The protein below binds the small molecule below.
Small molecule (SMILES): Cn1c(SCC(=O)O)nc2c(=O)[nH]c(N)nc21

Sequence of chain 1.A:
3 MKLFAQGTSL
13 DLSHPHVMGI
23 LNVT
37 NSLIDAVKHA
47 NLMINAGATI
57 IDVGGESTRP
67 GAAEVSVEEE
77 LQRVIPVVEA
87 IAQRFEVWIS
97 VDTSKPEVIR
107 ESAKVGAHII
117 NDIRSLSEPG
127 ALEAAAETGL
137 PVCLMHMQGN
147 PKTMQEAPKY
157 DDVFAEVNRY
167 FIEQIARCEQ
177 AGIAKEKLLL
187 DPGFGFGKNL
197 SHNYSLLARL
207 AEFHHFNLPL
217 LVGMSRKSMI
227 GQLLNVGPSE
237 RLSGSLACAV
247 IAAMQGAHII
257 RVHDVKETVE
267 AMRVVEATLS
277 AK

Binding-site contacts:
Ligand atom N12 contacts residue MET141 of chain 1.A at 3.5 Å (h-bond).
Ligand atom C5 contacts residue ASP187 of chain 1.A at 3.3 Å.
Ligand atom N10 contacts residue ASN117 of chain 1.A at 3.1 Å (h-bond).
Ligand atom N11 contacts residue ARG257 of chain 1.A at 3.3 Å.
Ligand atom N13 contacts residue ASP187 of chain 1.A at 2.8 Å (salt-bridge).
Ligand atom C1 contacts residue LYS223 of chain 1.A at 3.9 Å.
Ligand atom C4 contacts residue ASP187 of chain 1.A at 3.8 Å.
Ligand atom O15 contacts residue PHE192 of chain 1.A at 4.0 Å.
Ligand atom N9 contacts residue LYS223 of chain 1.A at 3.4 Å (salt-bridge).
Ligand atom N10 contacts residue ARG257 of chain 1.A at 3.9 Å.
Ligand atom N13 contacts residue ASN117 of chain 1.A at 2.8 Å (h-bond).
Ligand atom N9 contacts residue PHE192 of chain 1.A at 3.4 Å.
Ligand atom C3 contacts residue ARG257 of chain 1.A at 3.3 Å.
Ligand atom N11 contacts residue ILE119 of chain 1.A at 3.9 Å.
Ligand atom O15 contacts residue LYS223 of chain 1.A at 3.0 Å (salt-bridge).
Ligand atom C4 contacts residue MET141 of chain 1.A at 3.8 Å (hydrophobic).
Ligand atom C5 contacts residue ASN117 of chain 1.A at 3.6 Å.
Ligand atom C4 contacts residue PHE192 of chain 1.A at 3.9 Å (hydrophobic).
Ligand atom C8 contacts residue THR64 of chain 1.A at 3.2 Å.
Ligand atom C7 contacts residue ASP98 of chain 1.A at 3.4 Å.
Ligand atom C5 contacts residue MET141 of chain 1.A at 3.6 Å (hydrophobic).
Ligand atom O15 contacts residue GLY219 of chain 1.A at 3.1 Å (h-bond).
Ligand atom O16 contacts residue LYS223 of chain 1.A at 3.4 Å.
Ligand atom S17 contacts residue ARG257 of chain 1.A at 3.6 Å (salt-bridge).
Ligand atom C3 contacts residue PHE192 of chain 1.A at 3.7 Å (hydrophobic).
Ligand atom C2 contacts residue ARG257 of chain 1.A at 3.6 Å.
Ligand atom C4 contacts residue LYS223 of chain 1.A at 3.8 Å.
Ligand atom N9 contacts residue ARG257 of chain 1.A at 3.4 Å (salt-bridge).
Ligand atom C7 contacts residue ILE119 of chain 1.A at 3.7 Å (hydrophobic).
Ligand atom S17 contacts residue THR64 of chain 1.A at 3.0 Å (h-bond).
Ligand atom N13 contacts residue CYS139 of chain 1.A at 3.8 Å.
Ligand atom C6 contacts residue LYS223 of chain 1.A at 3.8 Å.
Ligand atom C1 contacts residue PHE192 of chain 1.A at 3.6 Å (hydrophobic).
Ligand atom C7 contacts residue ARG257 of chain 1.A at 3.3 Å.
Ligand atom O14 contacts residue ARG257 of chain 1.A at 2.7 Å (salt-bridge).
Ligand atom C1 contacts residue ARG257 of chain 1.A at 3.9 Å.
Ligand atom C6 contacts residue ARG257 of chain 1.A at 3.7 Å.
Ligand atom O15 contacts residue ASP187 of chain 1.A at 4.0 Å.
Ligand atom N13 contacts residue LEU217 of chain 1.A at 3.6 Å.
Ligand atom N12 contacts residue ASP187 of chain 1.A at 2.7 Å (salt-bridge).